A protein and the small-molecule ligand that binds it are described below.
Small molecule (SMILES): NC(=O)c1c(NC(=O)Cn2cc(CO)c(C(F)(F)F)n2)sc2c1CCCC2

Sequence of chain 2.A:
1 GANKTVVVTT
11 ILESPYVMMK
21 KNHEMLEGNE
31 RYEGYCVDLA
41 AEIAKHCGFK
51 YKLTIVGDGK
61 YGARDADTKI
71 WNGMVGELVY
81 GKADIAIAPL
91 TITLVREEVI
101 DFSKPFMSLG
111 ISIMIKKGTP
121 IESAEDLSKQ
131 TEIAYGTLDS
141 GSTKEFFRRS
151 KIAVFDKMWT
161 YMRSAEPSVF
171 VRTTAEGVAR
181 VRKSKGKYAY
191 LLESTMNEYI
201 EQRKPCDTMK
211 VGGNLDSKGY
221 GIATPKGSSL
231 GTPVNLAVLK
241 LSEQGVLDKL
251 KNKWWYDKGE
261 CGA

Sequence of chain 1.A:
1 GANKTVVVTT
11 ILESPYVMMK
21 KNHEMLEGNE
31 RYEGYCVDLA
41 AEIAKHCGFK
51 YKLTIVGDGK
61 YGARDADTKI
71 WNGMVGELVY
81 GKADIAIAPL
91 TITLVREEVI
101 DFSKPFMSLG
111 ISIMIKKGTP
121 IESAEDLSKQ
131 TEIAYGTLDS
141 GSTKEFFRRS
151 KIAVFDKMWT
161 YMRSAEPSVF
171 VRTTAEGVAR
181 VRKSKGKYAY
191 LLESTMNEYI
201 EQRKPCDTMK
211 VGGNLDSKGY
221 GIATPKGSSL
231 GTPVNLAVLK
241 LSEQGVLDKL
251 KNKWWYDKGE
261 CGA

Binding-site contacts:
Ligand atom C6 contacts residue PRO105 of chain 1.A at 3.4 Å (hydrophobic).
Ligand atom C9 contacts residue 4961 of chain 2.C at 1.4 Å.
Ligand atom N17 contacts residue 4961 of chain 2.C at 0.6 Å.
Ligand atom N13 contacts residue 4961 of chain 2.C at 1.1 Å (h-bond).
Ligand atom N18 contacts residue LYS218 of chain 1.A at 3.3 Å.
Ligand atom C25 contacts residue 4961 of chain 2.C at 0.6 Å.
Ligand atom F22 contacts residue 4961 of chain 2.C at 1.7 Å.
Ligand atom O29 contacts residue SER217 of chain 1.A at 2.8 Å (h-bond).
Ligand atom C16 contacts residue LYS218 of chain 1.A at 3.3 Å.
Ligand atom C26 contacts residue PRO105 of chain 2.A at 3.1 Å (hydrophobic).
Ligand atom N3 contacts residue 4961 of chain 2.C at 1.9 Å.
Ligand atom C2 contacts residue 4961 of chain 2.C at 1.5 Å.
Ligand atom O15 contacts residue PRO105 of chain 2.A at 3.0 Å.
Ligand atom C12 contacts residue 4961 of chain 2.C at 0.6 Å.
Ligand atom C4 contacts residue 4961 of chain 2.C at 0.6 Å.
Ligand atom O1 contacts residue 4961 of chain 2.C at 2.0 Å.
Ligand atom O1 contacts residue SER108 of chain 1.A at 3.2 Å (h-bond).
Ligand atom C8 contacts residue 4961 of chain 2.C at 0.5 Å.
Ligand atom S11 contacts residue GLY219 of chain 2.A at 3.3 Å (h-bond).
Ligand atom C14 contacts residue 4961 of chain 2.C at 0.6 Å.
Ligand atom C5 contacts residue 4961 of chain 2.C at 0.8 Å.
Ligand atom C5 contacts residue PRO105 of chain 1.A at 3.3 Å (hydrophobic).
Ligand atom O29 contacts residue 4961 of chain 2.C at 1.0 Å.
Ligand atom C20 contacts residue 4961 of chain 2.C at 0.9 Å.
Ligand atom O15 contacts residue 4961 of chain 2.C at 1.7 Å.
Ligand atom C24 contacts residue 4961 of chain 2.C at 0.9 Å.
Ligand atom O29 contacts residue SER242 of chain 2.A at 2.9 Å (h-bond).
Ligand atom N18 contacts residue 4961 of chain 2.C at 0.6 Å (h-bond).
Ligand atom O1 contacts residue MET107 of chain 1.A at 3.2 Å.
Ligand atom C7 contacts residue 4961 of chain 2.C at 0.8 Å.
Ligand atom N17 contacts residue LYS218 of chain 1.A at 3.3 Å (salt-bridge).
Ligand atom F22 contacts residue PRO105 of chain 2.A at 3.3 Å.
Ligand atom F23 contacts residue 4961 of chain 2.C at 1.8 Å.
Ligand atom C10 contacts residue 4961 of chain 2.C at 1.7 Å.
Ligand atom C19 contacts residue 4961 of chain 2.C at 0.8 Å.
Ligand atom S11 contacts residue 4961 of chain 2.C at 0.6 Å (h-bond).
Ligand atom C16 contacts residue 4961 of chain 2.C at 1.1 Å.
Ligand atom F21 contacts residue 4961 of chain 2.C at 0.5 Å.
Ligand atom C6 contacts residue 4961 of chain 2.C at 1.0 Å.
Ligand atom C26 contacts residue 4961 of chain 2.C at 1.1 Å.